Sequence of chain 1.A:
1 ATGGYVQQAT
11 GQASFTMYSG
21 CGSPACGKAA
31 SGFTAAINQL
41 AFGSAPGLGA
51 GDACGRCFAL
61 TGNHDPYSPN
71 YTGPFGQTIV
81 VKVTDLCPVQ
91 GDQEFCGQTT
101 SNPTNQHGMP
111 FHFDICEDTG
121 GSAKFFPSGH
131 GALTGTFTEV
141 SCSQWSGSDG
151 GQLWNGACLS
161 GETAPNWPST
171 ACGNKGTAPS

Binding-site contacts:
Ligand atom C04 contacts residue SER31 of chain 1.A at 4.2 Å.
Ligand atom C01 contacts residue SER31 of chain 1.A at 4.2 Å.
Ligand atom O05 contacts residue ALA30 of chain 1.A at 3.6 Å (h-bond).
Ligand atom C04 contacts residue THR119 of chain 1.A at 4.1 Å.
Ligand atom O05 contacts residue SER31 of chain 1.A at 4.5 Å.
Ligand atom C01 contacts residue THR119 of chain 1.A at 4.1 Å.
Ligand atom C02 contacts residue SER31 of chain 1.A at 3.8 Å.
Ligand atom O08 contacts residue SER31 of chain 1.A at 3.9 Å.
Ligand atom O05 contacts residue ALA29 of chain 1.A at 3.7 Å.
Ligand atom C04 contacts residue ALA30 of chain 1.A at 3.9 Å (hydrophobic).

The small molecule below binds the protein below.
Small molecule (SMILES): CC(CCO)CCO